Binding-site contacts:
Ligand atom OXT contacts residue PHE67 of chain 2.A at 3.4 Å.
Ligand atom N contacts residue ASP178 of chain 1.A at 3.1 Å (salt-bridge).
Ligand atom CE1 contacts residue LEU134 of chain 2.A at 3.3 Å (hydrophobic).
Ligand atom CD1 contacts residue GLN109 of chain 2.A at 3.4 Å.
Ligand atom CA contacts residue ASP164 of chain 1.A at 3.4 Å.
Ligand atom O contacts residue THR160 of chain 1.A at 3.5 Å (h-bond).
Ligand atom C contacts residue PHE67 of chain 2.A at 3.4 Å (hydrophobic).
Ligand atom O contacts residue PHE177 of chain 1.A at 3.5 Å.
Ligand atom OXT contacts residue GLN116 of chain 2.A at 3.2 Å (h-bond).
Ligand atom CG contacts residue HIS139 of chain 2.A at 3.5 Å.
Ligand atom NH2 contacts residue LYS155 of chain 1.A at 3.0 Å (salt-bridge).
Ligand atom OG contacts residue THR162 of chain 1.A at 3.2 Å.
Ligand atom N contacts residue ASP164 of chain 1.A at 2.6 Å (salt-bridge).
Ligand atom N contacts residue ASP178 of chain 1.A at 2.9 Å (salt-bridge).
Ligand atom CD1 contacts residue ARG104 of chain 2.A at 3.2 Å.
Ligand atom N contacts residue ASP164 of chain 1.A at 3.0 Å (salt-bridge).
Ligand atom ND1 contacts residue ASN82 of chain 2.A at 2.8 Å (h-bond).
Ligand atom OXT contacts residue ASN82 of chain 2.A at 3.0 Å (h-bond).
Ligand atom N contacts residue PRO161 of chain 1.A at 3.4 Å (h-bond).
Ligand atom CE1 contacts residue ASN82 of chain 2.A at 3.5 Å.
Ligand atom CD contacts residue HIS139 of chain 2.A at 3.5 Å.
Ligand atom C contacts residue GLN116 of chain 2.A at 3.5 Å.
Ligand atom O contacts residue PHE86 of chain 2.A at 3.5 Å.
Ligand atom C contacts residue PHE177 of chain 1.A at 3.4 Å (hydrophobic).
Ligand atom O contacts residue PHE67 of chain 2.A at 3.4 Å.
Ligand atom NH1 contacts residue GLN152 of chain 1.A at 3.5 Å.
Ligand atom O contacts residue GLN116 of chain 2.A at 3.0 Å (h-bond).
Ligand atom O contacts residue ASP178 of chain 1.A at 3.4 Å.
Ligand atom NH1 contacts residue ASP148 of chain 1.A at 3.0 Å (salt-bridge).
Ligand atom NH2 contacts residue GLN152 of chain 1.A at 3.3 Å.
Ligand atom O contacts residue HIS151 of chain 1.A at 3.2 Å (h-bond).
Ligand atom OXT contacts residue HIS64 of chain 2.A at 2.8 Å (h-bond).
Ligand atom CA contacts residue PRO161 of chain 1.A at 3.4 Å (hydrophobic).
Ligand atom O contacts residue THR162 of chain 1.A at 2.7 Å (h-bond).
Ligand atom CD2 contacts residue GLN109 of chain 2.A at 3.2 Å.
Ligand atom C contacts residue ASP164 of chain 1.A at 3.4 Å.
Ligand atom O contacts residue LEU113 of chain 2.A at 3.5 Å.
Ligand atom NE2 contacts residue LEU134 of chain 2.A at 2.8 Å (h-bond).
Ligand atom O contacts residue THR163 of chain 1.A at 3.1 Å (h-bond).
Ligand atom N contacts residue PHE177 of chain 1.A at 3.5 Å.

Sequence of chain 1.A:
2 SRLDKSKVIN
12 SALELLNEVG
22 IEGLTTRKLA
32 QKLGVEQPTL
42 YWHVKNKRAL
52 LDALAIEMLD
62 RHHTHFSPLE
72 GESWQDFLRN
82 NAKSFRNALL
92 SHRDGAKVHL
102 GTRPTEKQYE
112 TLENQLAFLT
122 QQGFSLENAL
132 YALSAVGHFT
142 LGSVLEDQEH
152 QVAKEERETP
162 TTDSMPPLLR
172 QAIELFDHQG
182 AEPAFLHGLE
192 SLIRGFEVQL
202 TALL

This protein binds this small molecule.
Small molecule (SMILES): CC(C)C[C@H](NC(=O)[C@@H]1CCCN1C(=O)[C@@H]1CCCN1C(=O)[C@H](CC(C)C)NC(=O)[C@H](CCCN=C(N)N)NC(=O)[C@H](CC1=CN=C2CC=CC=C12)NC(=O)[C@@H](NC(=O)[C@@H](NC(=O)[C@@H](NC(=O)[C@H](CCCN=C(N)N)NC(=O)[C@@H](N)CO)C(C)C)C(C)C)C(C)C)C(=O)N[C@@H](Cc1cnc[nH]1)C(=O)O

Sequence of chain 2.A:
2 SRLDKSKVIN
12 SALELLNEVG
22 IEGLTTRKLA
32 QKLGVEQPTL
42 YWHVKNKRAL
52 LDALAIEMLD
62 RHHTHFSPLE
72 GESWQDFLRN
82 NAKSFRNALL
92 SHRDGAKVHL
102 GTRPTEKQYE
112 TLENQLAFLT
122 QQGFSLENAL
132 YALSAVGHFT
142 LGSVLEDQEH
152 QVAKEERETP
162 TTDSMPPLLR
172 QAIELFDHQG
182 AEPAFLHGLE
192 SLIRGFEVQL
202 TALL